Binding-site contacts:
Ligand atom C8 contacts residue PRO169 of chain 1.B at 4.1 Å (hydrophobic).
Ligand atom C2 contacts residue ILE218 of chain 1.B at 4.0 Å (hydrophobic).
Ligand atom C11 contacts residue ILE27 of chain 1.C at 3.7 Å (hydrophobic).
Ligand atom C4 contacts residue ARG43 of chain 1.C at 3.5 Å.
Ligand atom C15 contacts residue MET36 of chain 1.C at 4.1 Å (hydrophobic).
Ligand atom C3 contacts residue SER39 of chain 1.C at 3.8 Å.
Ligand atom I contacts residue HIS216 of chain 1.B at 4.1 Å.
Ligand atom C5 contacts residue SER39 of chain 1.C at 3.9 Å.
Ligand atom O1 contacts residue TRP173 of chain 1.B at 3.1 Å (h-bond).
Ligand atom C16 contacts residue ILE40 of chain 1.C at 3.9 Å (hydrophobic).
Ligand atom C16 contacts residue TRP32 of chain 1.C at 3.5 Å (hydrophobic).
Ligand atom O1 contacts residue TYR58 of chain 1.D at 3.2 Å (h-bond).
Ligand atom C2 contacts residue TYR58 of chain 1.D at 3.7 Å (hydrophobic).
Ligand atom C10 contacts residue PRO169 of chain 1.B at 4.1 Å (hydrophobic).
Ligand atom C1 contacts residue TYR58 of chain 1.D at 4.0 Å (hydrophobic).
Ligand atom C5 contacts residue ARG43 of chain 1.C at 3.6 Å.
Ligand atom I contacts residue TRP173 of chain 1.B at 3.9 Å.
Ligand atom O1 contacts residue PRO169 of chain 1.B at 3.5 Å.
Ligand atom C6 contacts residue ARG43 of chain 1.C at 3.8 Å.
Ligand atom C5 contacts residue HIS216 of chain 1.B at 3.8 Å.
Ligand atom C4 contacts residue SER39 of chain 1.C at 3.3 Å.
Ligand atom O2 contacts residue TRP172 of chain 1.B at 3.9 Å.
Ligand atom C11 contacts residue TRP173 of chain 1.B at 4.0 Å (hydrophobic).
Ligand atom O2 contacts residue MET36 of chain 1.C at 4.0 Å.
Ligand atom C13 contacts residue TRP173 of chain 1.B at 3.9 Å (hydrophobic).
Ligand atom C6 contacts residue ILE218 of chain 1.B at 3.9 Å (hydrophobic).
Ligand atom C12 contacts residue TRP173 of chain 1.B at 3.6 Å (hydrophobic).
Ligand atom C7 contacts residue TYR58 of chain 1.D at 3.4 Å (hydrophobic).
Ligand atom C9 contacts residue ILE40 of chain 1.C at 4.1 Å (hydrophobic).
Ligand atom C1 contacts residue ILE218 of chain 1.B at 3.7 Å (hydrophobic).
Ligand atom C14 contacts residue ILE27 of chain 1.C at 4.1 Å (hydrophobic).
Ligand atom C9 contacts residue PRO169 of chain 1.B at 3.5 Å (hydrophobic).
Ligand atom N contacts residue ILE40 of chain 1.C at 4.0 Å.
Ligand atom C6 contacts residue ASP57 of chain 1.D at 4.0 Å.
Ligand atom C15 contacts residue TRP172 of chain 1.B at 4.0 Å (hydrophobic).
Ligand atom C7 contacts residue PRO169 of chain 1.B at 4.0 Å (hydrophobic).
Ligand atom C6 contacts residue HIS216 of chain 1.B at 3.4 Å.
Ligand atom C16 contacts residue MET36 of chain 1.C at 3.7 Å (hydrophobic).
Ligand atom C15 contacts residue ILE27 of chain 1.C at 3.9 Å (hydrophobic).
Ligand atom I contacts residue ASP57 of chain 1.D at 3.5 Å.

This small molecule binds to this protein.
Small molecule (SMILES): CC(C)Oc1cccc(NC(=O)c2ccccc2I)c1

Sequence of chain 1.B:
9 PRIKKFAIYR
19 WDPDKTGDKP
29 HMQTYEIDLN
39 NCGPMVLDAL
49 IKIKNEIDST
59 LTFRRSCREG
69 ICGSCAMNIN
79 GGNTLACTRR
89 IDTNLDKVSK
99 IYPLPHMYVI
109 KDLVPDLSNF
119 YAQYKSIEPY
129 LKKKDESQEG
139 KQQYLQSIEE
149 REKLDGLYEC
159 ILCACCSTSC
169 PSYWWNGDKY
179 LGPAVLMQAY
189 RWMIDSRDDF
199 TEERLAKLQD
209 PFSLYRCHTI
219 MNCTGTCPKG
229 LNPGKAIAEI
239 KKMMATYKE

Sequence of chain 1.D:
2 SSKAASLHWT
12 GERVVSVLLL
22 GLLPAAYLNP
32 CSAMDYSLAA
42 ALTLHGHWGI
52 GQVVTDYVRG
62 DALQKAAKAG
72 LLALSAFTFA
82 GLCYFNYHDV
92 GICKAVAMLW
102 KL

Sequence of chain 1.C:
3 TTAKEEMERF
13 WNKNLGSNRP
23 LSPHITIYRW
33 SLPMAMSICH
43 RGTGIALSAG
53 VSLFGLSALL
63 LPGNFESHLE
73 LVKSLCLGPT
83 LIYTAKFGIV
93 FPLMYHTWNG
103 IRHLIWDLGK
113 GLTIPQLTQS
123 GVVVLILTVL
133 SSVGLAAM